Sequence of chain 1.A:
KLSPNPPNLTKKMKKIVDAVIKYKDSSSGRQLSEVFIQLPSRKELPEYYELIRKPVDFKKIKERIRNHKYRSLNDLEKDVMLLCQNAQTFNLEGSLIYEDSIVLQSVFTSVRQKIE

Binding-site contacts:
Ligand atom N contacts residue ASN95 of chain 1.A at 2.9 Å (h-bond).
Ligand atom N3 contacts residue VAL39 of chain 1.A at 3.2 Å (h-bond).
Ligand atom C5 contacts residue ASP61 of chain 1.A at 3.6 Å.
Ligand atom C contacts residue PHE94 of chain 1.A at 4.0 Å (hydrophobic).
Ligand atom C4 contacts residue GLN42 of chain 1.A at 3.1 Å.
Ligand atom C9 contacts residue VAL39 of chain 1.A at 3.5 Å (hydrophobic).
Ligand atom C3 contacts residue VAL39 of chain 1.A at 3.0 Å (hydrophobic).
Ligand atom C5 contacts residue VAL39 of chain 1.A at 3.6 Å (hydrophobic).
Ligand atom N contacts residue PHE94 of chain 1.A at 3.6 Å.
Ligand atom C8 contacts residue VAL39 of chain 1.A at 3.9 Å (hydrophobic).
Ligand atom C6 contacts residue LEU43 of chain 1.A at 3.6 Å (hydrophobic).
Ligand atom N1 contacts residue PHE94 of chain 1.A at 3.7 Å.
Ligand atom C4 contacts residue LEU43 of chain 1.A at 3.3 Å (hydrophobic).
Ligand atom C4 contacts residue PRO44 of chain 1.A at 3.7 Å (hydrophobic).
Ligand atom N2 contacts residue TYR52 of chain 1.A at 3.8 Å.
Ligand atom C10 contacts residue VAL39 of chain 1.A at 3.8 Å (hydrophobic).
Ligand atom N2 contacts residue ASN95 of chain 1.A at 3.8 Å.
Ligand atom C5 contacts residue LEU43 of chain 1.A at 3.4 Å (hydrophobic).
Ligand atom C3 contacts residue PRO44 of chain 1.A at 3.7 Å (hydrophobic).
Ligand atom C6 contacts residue VAL60 of chain 1.A at 3.5 Å (hydrophobic).
Ligand atom N3 contacts residue PRO44 of chain 1.A at 3.6 Å.
Ligand atom C contacts residue ASN95 of chain 1.A at 3.9 Å.
Ligand atom C2 contacts residue VAL39 of chain 1.A at 3.4 Å (hydrophobic).
Ligand atom N contacts residue ILE101 of chain 1.A at 3.3 Å.
Ligand atom C5 contacts residue GLN42 of chain 1.A at 3.5 Å.
Ligand atom C15 contacts residue PRO44 of chain 1.A at 3.8 Å (hydrophobic).
Ligand atom C7 contacts residue PHE40 of chain 1.A at 3.7 Å (hydrophobic).
Ligand atom C4 contacts residue VAL39 of chain 1.A at 2.9 Å (hydrophobic).
Ligand atom N1 contacts residue ASN95 of chain 1.A at 3.2 Å (h-bond).
Ligand atom C contacts residue ILE101 of chain 1.A at 3.7 Å (hydrophobic).
Ligand atom C11 contacts residue VAL39 of chain 1.A at 3.3 Å (hydrophobic).
Ligand atom N1 contacts residue ILE101 of chain 1.A at 4.0 Å.
Ligand atom C7 contacts residue TYR52 of chain 1.A at 4.0 Å (hydrophobic).
Ligand atom C11 contacts residue ILE101 of chain 1.A at 3.6 Å (hydrophobic).
Ligand atom C15 contacts residue LEU49 of chain 1.A at 3.9 Å (hydrophobic).
Ligand atom C4 contacts residue PHE40 of chain 1.A at 3.9 Å (hydrophobic).
Ligand atom C6 contacts residue PHE40 of chain 1.A at 3.9 Å (hydrophobic).
Ligand atom C8 contacts residue PHE40 of chain 1.A at 4.0 Å (hydrophobic).
Ligand atom C6 contacts residue ASP61 of chain 1.A at 3.9 Å.
Ligand atom C5 contacts residue PHE40 of chain 1.A at 3.6 Å (hydrophobic).

This protein binds this small molecule.
Small molecule (SMILES): Nc1nnc2c([nH]c3ccccc32)c1-c1ccccc1